Binding-site contacts:
Ligand atom C5' contacts residue DA4 of chain 44.D at 4.0 Å.
Ligand atom O5' contacts residue DA4 of chain 44.D at 4.0 Å.
Ligand atom P contacts residue DA4 of chain 44.D at 3.2 Å.
Ligand atom C4' contacts residue DA4 of chain 44.D at 4.3 Å.
Ligand atom O3' contacts residue DA4 of chain 44.D at 4.2 Å.
Ligand atom OP2 contacts residue DA4 of chain 44.D at 3.6 Å.
Ligand atom C2' contacts residue DA4 of chain 44.D at 3.5 Å.
Ligand atom OP1 contacts residue DA4 of chain 44.D at 2.2 Å.
Ligand atom C3' contacts residue DA4 of chain 44.D at 3.3 Å.

A small-molecule ligand and the protein it binds are described below.
Small molecule (SMILES): Nc1ccn([C@H]2C[C@H](O)[C@@H](COP(=O)(O)O)O2)c(=O)n1